Binding-site contacts:
Ligand atom CAG contacts residue PHE62 of chain 1.B at 3.9 Å (hydrophobic).
Ligand atom SAD contacts residue ASN210 of chain 1.B at 3.9 Å.
Ligand atom OAQ contacts residue HIS116 of chain 1.B at 3.5 Å.
Ligand atom CAE contacts residue ASP118 of chain 1.B at 3.1 Å.
Ligand atom CAL contacts residue TYR67 of chain 1.B at 3.5 Å (hydrophobic).
Ligand atom CAI contacts residue HIS240 of chain 1.B at 4.0 Å.
Ligand atom CAM contacts residue GLY209 of chain 1.B at 3.9 Å.
Ligand atom CAE contacts residue ZN1 of chain 1.J at 3.6 Å.
Ligand atom CAE contacts residue ZN1 of chain 1.K at 3.2 Å.
Ligand atom OAC contacts residue ASP118 of chain 1.B at 3.7 Å.
Ligand atom SAD contacts residue ZN1 of chain 1.K at 3.2 Å.
Ligand atom SAD contacts residue HIS179 of chain 1.B at 3.4 Å (h-bond).
Ligand atom OAS contacts residue HIS116 of chain 1.B at 4.0 Å.
Ligand atom CAM contacts residue ARG205 of chain 1.B at 3.9 Å.
Ligand atom CAL contacts residue GLY209 of chain 1.B at 3.6 Å.
Ligand atom CAA contacts residue ASN210 of chain 1.B at 3.7 Å.
Ligand atom OAC contacts residue HIS240 of chain 1.B at 2.6 Å (h-bond).
Ligand atom CAG contacts residue TRP87 of chain 1.B at 3.5 Å (hydrophobic).
Ligand atom CAK contacts residue TYR67 of chain 1.B at 3.7 Å (hydrophobic).
Ligand atom CAB contacts residue CYS198 of chain 1.B at 3.9 Å (hydrophobic).
Ligand atom CAA contacts residue ARG205 of chain 1.B at 3.5 Å.
Ligand atom CAB contacts residue HIS240 of chain 1.B at 3.5 Å.
Ligand atom CAO contacts residue ARG205 of chain 1.B at 4.0 Å.
Ligand atom CAM contacts residue TYR67 of chain 1.B at 3.6 Å (hydrophobic).
Ligand atom CAN contacts residue ARG205 of chain 1.B at 3.5 Å.
Ligand atom CAJ contacts residue TYR67 of chain 1.B at 3.8 Å (hydrophobic).
Ligand atom OAQ contacts residue ASP117 of chain 1.B at 3.3 Å (salt-bridge).
Ligand atom OAR contacts residue PHE62 of chain 1.B at 3.9 Å.
Ligand atom OAC contacts residue CYS198 of chain 1.B at 2.9 Å (h-bond).
Ligand atom CAH contacts residue PHE62 of chain 1.B at 3.6 Å (hydrophobic).
Ligand atom OAQ contacts residue ASP118 of chain 1.B at 3.0 Å (salt-bridge).
Ligand atom CAB contacts residue HIS179 of chain 1.B at 3.4 Å.
Ligand atom CAB contacts residue ZN1 of chain 1.K at 2.7 Å.
Ligand atom SAD contacts residue ZN1 of chain 1.J at 3.0 Å.
Ligand atom OAS contacts residue ASN210 of chain 1.B at 3.6 Å.
Ligand atom CAN contacts residue TYR67 of chain 1.B at 3.8 Å (hydrophobic).
Ligand atom OAR contacts residue TRP87 of chain 1.B at 3.1 Å.
Ligand atom OAC contacts residue ZN1 of chain 1.K at 1.8 Å.
Ligand atom CAO contacts residue TYR67 of chain 1.B at 3.6 Å (hydrophobic).
Ligand atom CAA contacts residue HIS179 of chain 1.B at 3.4 Å.

This protein binds this small molecule.
Small molecule (SMILES): CC(=O)SC[C@@H](CCCc1ccccc1)P(=O)(O)O

Sequence of chain 1.B:
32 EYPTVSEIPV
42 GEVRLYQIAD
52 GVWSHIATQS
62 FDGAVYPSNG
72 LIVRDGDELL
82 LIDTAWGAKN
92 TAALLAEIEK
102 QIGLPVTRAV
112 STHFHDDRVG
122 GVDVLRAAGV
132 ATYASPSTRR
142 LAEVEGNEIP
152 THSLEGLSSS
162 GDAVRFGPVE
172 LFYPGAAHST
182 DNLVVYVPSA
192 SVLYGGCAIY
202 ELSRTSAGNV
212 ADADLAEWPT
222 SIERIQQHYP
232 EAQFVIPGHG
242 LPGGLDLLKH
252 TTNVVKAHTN